Sequence of chain 3.B:
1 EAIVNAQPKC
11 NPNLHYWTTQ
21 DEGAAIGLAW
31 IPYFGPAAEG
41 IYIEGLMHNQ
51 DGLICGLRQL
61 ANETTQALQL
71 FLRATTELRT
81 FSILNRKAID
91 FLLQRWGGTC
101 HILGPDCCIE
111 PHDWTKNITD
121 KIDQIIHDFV

Sequence of chain 3.A:
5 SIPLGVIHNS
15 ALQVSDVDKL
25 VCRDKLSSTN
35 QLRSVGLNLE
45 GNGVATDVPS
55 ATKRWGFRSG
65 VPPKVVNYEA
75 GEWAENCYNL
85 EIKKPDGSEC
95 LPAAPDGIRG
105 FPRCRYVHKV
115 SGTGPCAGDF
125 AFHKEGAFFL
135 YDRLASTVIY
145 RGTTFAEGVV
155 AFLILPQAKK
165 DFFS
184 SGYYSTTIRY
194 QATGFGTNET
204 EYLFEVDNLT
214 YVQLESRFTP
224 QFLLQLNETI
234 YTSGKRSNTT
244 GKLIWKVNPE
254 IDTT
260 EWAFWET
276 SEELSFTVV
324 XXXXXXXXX

Sequence of chain 2.B:
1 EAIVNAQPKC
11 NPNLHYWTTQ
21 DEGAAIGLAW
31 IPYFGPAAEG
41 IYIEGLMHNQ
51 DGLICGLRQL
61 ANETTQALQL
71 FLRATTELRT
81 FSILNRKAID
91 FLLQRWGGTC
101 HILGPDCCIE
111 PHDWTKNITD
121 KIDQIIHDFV

The small molecule below binds the protein below.
Small molecule (SMILES): CC(=O)N[C@H]1[C@H](O[C@H]2[C@H](O)[C@@H](NC(C)=O)CO[C@@H]2CO)O[C@H](CO)[C@@H](O[C@@H]2O[C@H](CO[C@H]3O[C@H](CO)[C@@H](O)[C@H](O)[C@@H]3O)[C@@H](O)[C@H](O[C@H]3O[C@H](CO)[C@@H](O)[C@H](O)[C@@H]3O)[C@@H]2O)[C@@H]1O

Binding-site contacts:
Ligand atom C1 contacts residue GLN7 of chain 3.B at 3.8 Å.
Ligand atom C7 contacts residue GLU129 of chain 3.A at 3.8 Å.
Ligand atom O6 contacts residue ALA6 of chain 3.B at 4.0 Å.
Ligand atom C5 contacts residue GLN7 of chain 3.B at 3.9 Å.
Ligand atom C8 contacts residue THR65 of chain 3.B at 3.6 Å.
Ligand atom O6 contacts residue PHE34 of chain 2.B at 3.1 Å.
Ligand atom C8 contacts residue GLU129 of chain 3.A at 3.3 Å.
Ligand atom C8 contacts residue PRO8 of chain 3.B at 3.9 Å (hydrophobic).
Ligand atom O7 contacts residue ALA131 of chain 3.A at 4.2 Å.
Ligand atom O4 contacts residue GLU129 of chain 3.A at 4.2 Å.
Ligand atom O6 contacts residue GLN7 of chain 3.B at 2.7 Å (h-bond).
Ligand atom C3 contacts residue ASN62 of chain 3.B at 3.8 Å.
Ligand atom O7 contacts residue LEU43 of chain 3.A at 3.8 Å.
Ligand atom C8 contacts residue ALA131 of chain 3.A at 3.9 Å (hydrophobic).
Ligand atom C1 contacts residue ASN62 of chain 3.B at 1.4 Å.
Ligand atom C7 contacts residue ASN62 of chain 3.B at 3.6 Å.
Ligand atom C8 contacts residue TRP30 of chain 2.B at 4.1 Å (hydrophobic).
Ligand atom C2 contacts residue ASN62 of chain 3.B at 2.5 Å.
Ligand atom O7 contacts residue ASN62 of chain 3.B at 4.0 Å.
Ligand atom C8 contacts residue VAL153 of chain 3.A at 4.1 Å (hydrophobic).
Ligand atom O3 contacts residue GLU129 of chain 3.A at 4.0 Å.
Ligand atom C6 contacts residue PHE34 of chain 2.B at 3.4 Å (hydrophobic).
Ligand atom O4 contacts residue LYS128 of chain 3.A at 3.8 Å.
Ligand atom O6 contacts residue ILE31 of chain 2.B at 4.3 Å.
Ligand atom O6 contacts residue PRO8 of chain 3.B at 3.7 Å.
Ligand atom C4 contacts residue ASN62 of chain 3.B at 4.2 Å.
Ligand atom O6 contacts residue LEU28 of chain 2.B at 3.9 Å.
Ligand atom O4 contacts residue PHE34 of chain 2.B at 4.1 Å.
Ligand atom O7 contacts residue GLU129 of chain 3.A at 4.3 Å.
Ligand atom C8 contacts residue GLY130 of chain 3.A at 4.0 Å.
Ligand atom N2 contacts residue ASN62 of chain 3.B at 2.9 Å (h-bond).
Ligand atom O6 contacts residue GLU129 of chain 3.A at 3.7 Å.
Ligand atom O5 contacts residue GLN7 of chain 3.B at 2.9 Å (h-bond).
Ligand atom O5 contacts residue ASN62 of chain 3.B at 2.3 Å (h-bond).
Ligand atom C6 contacts residue ALA6 of chain 3.B at 3.9 Å (hydrophobic).
Ligand atom C5 contacts residue GLU129 of chain 3.A at 4.2 Å.
Ligand atom O6 contacts residue LEU28 of chain 2.B at 4.1 Å.
Ligand atom C5 contacts residue ASN62 of chain 3.B at 3.6 Å.
Ligand atom N2 contacts residue GLU129 of chain 3.A at 4.3 Å.
Ligand atom C6 contacts residue GLN7 of chain 3.B at 3.6 Å.